Binding-site contacts:
Ligand atom N1 contacts residue ARG18 of chain 1.D at 2.6 Å (salt-bridge).
Ligand atom O1B contacts residue SER43 of chain 1.D at 4.0 Å.
Ligand atom O5' contacts residue GLY46 of chain 1.D at 3.7 Å.
Ligand atom N9 contacts residue ARG18 of chain 1.D at 3.8 Å.
Ligand atom O3A contacts residue LYS47 of chain 1.D at 4.0 Å.
Ligand atom O3' contacts residue ILE23 of chain 1.D at 3.7 Å.
Ligand atom O1B contacts residue GLY46 of chain 1.D at 4.0 Å.
Ligand atom PB contacts residue GLY46 of chain 1.D at 4.0 Å.
Ligand atom O5' contacts residue THR49 of chain 1.D at 3.9 Å.
Ligand atom O2B contacts residue GLY46 of chain 1.D at 3.4 Å.
Ligand atom C4' contacts residue ILE23 of chain 1.D at 3.5 Å (hydrophobic).
Ligand atom O3G contacts residue GLN92 of chain 1.D at 2.4 Å (h-bond).
Ligand atom O2B contacts residue LYS47 of chain 1.D at 2.6 Å (salt-bridge).
Ligand atom O1A contacts residue THR48 of chain 1.D at 3.4 Å.
Ligand atom O2' contacts residue ARG21 of chain 1.D at 3.1 Å (salt-bridge).
Ligand atom C4 contacts residue ARG18 of chain 1.D at 3.3 Å.
Ligand atom N6 contacts residue ARG18 of chain 1.D at 2.7 Å (salt-bridge).
Ligand atom N3B contacts residue THR48 of chain 1.D at 3.2 Å (h-bond).
Ligand atom O4' contacts residue ILE23 of chain 1.D at 3.5 Å.
Ligand atom PB contacts residue THR48 of chain 1.D at 3.8 Å.
Ligand atom O1B contacts residue LYS47 of chain 1.D at 3.5 Å (salt-bridge).
Ligand atom O1A contacts residue THR49 of chain 1.D at 4.0 Å.
Ligand atom O1B contacts residue GLY44 of chain 1.D at 2.9 Å (h-bond).
Ligand atom N3 contacts residue ARG18 of chain 1.D at 3.3 Å.
Ligand atom PB contacts residue LYS47 of chain 1.D at 3.8 Å.
Ligand atom O2G contacts residue LYS47 of chain 1.D at 3.7 Å.
Ligand atom C6 contacts residue ARG18 of chain 1.D at 2.5 Å.
Ligand atom O2G contacts residue GLU170 of chain 1.D at 3.5 Å (salt-bridge).
Ligand atom O2B contacts residue THR48 of chain 1.D at 2.5 Å (h-bond).
Ligand atom O3A contacts residue GLY46 of chain 1.D at 3.5 Å (h-bond).
Ligand atom C5 contacts residue ARG18 of chain 1.D at 3.2 Å.
Ligand atom O3G contacts residue GLU170 of chain 1.D at 3.2 Å (salt-bridge).
Ligand atom PG contacts residue GLN92 of chain 1.D at 3.9 Å.
Ligand atom C4' contacts residue GLY46 of chain 1.D at 3.6 Å.
Ligand atom O3G contacts residue THR48 of chain 1.D at 3.8 Å.
Ligand atom N7 contacts residue ARG18 of chain 1.D at 3.9 Å.
Ligand atom O1B contacts residue ILE45 of chain 1.D at 3.6 Å (h-bond).
Ligand atom C2 contacts residue ARG18 of chain 1.D at 3.3 Å.
Ligand atom O3' contacts residue ARG21 of chain 1.D at 3.1 Å (salt-bridge).
Ligand atom C5' contacts residue GLY46 of chain 1.D at 2.6 Å.

Sequence of chain 1.D:
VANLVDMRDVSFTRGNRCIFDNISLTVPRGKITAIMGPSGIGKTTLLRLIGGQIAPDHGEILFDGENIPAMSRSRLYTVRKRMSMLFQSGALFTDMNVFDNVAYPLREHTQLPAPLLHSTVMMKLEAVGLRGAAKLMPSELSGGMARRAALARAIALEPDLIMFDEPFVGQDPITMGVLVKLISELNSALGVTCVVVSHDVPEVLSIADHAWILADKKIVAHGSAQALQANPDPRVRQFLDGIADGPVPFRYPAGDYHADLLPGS

A small-molecule ligand and the protein it binds are described below.
Small molecule (SMILES): Nc1ncnc2c1ncn2[C@@H]1O[C@H](CO[P](=O)(O)O[P](=O)(O)NP(=O)(O)O)[C@@H](O)[C@H]1O